This protein binds this small molecule.
Small molecule (SMILES): CC(C)CCC[C@@H](C)[C@H]1CC[C@H]2[C@@H]3CC=C4C[C@@H](O)CC[C@]4(C)[C@H]3CC[C@]12C

Sequence of chain 1.D:
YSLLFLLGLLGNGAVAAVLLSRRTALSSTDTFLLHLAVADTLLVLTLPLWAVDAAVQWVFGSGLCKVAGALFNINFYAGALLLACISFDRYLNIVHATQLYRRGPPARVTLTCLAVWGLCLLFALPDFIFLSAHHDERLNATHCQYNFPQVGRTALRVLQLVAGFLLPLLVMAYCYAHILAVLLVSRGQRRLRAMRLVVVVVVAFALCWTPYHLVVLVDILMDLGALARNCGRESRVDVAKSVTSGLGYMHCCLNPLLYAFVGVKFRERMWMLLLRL

Binding-site contacts:
Ligand atom O1 contacts residue GLY260 of chain 1.D at 3.3 Å.
Ligand atom C12 contacts residue PHE325 of chain 1.D at 3.5 Å (hydrophobic).
Ligand atom C24 contacts residue PHE325 of chain 1.D at 4.3 Å (hydrophobic).
Ligand atom C3 contacts residue GLY260 of chain 1.D at 3.4 Å.
Ligand atom C2 contacts residue LYS263 of chain 1.D at 4.2 Å.
Ligand atom C24 contacts residue LEU322 of chain 1.D at 4.0 Å (hydrophobic).
Ligand atom C1 contacts residue LYS263 of chain 1.D at 3.6 Å.
Ligand atom C23 contacts residue LEU322 of chain 1.D at 4.3 Å (hydrophobic).
Ligand atom C11 contacts residue PHE325 of chain 1.D at 4.2 Å (hydrophobic).
Ligand atom C4 contacts residue GLY260 of chain 1.D at 4.3 Å.